Binding-site contacts:
Ligand atom O contacts residue GLY312 of chain 1.C at 4.2 Å.
Ligand atom O contacts residue LEU311 of chain 1.C at 4.2 Å.
Ligand atom C contacts residue GLY312 of chain 1.C at 3.8 Å.
Ligand atom C contacts residue LYS308 of chain 1.C at 3.4 Å.
Ligand atom CB contacts residue LYS308 of chain 1.C at 4.0 Å.
Ligand atom C6 contacts residue LYS308 of chain 1.C at 4.0 Å.
Ligand atom OXT contacts residue LYS308 of chain 1.C at 3.5 Å (salt-bridge).
Ligand atom CA contacts residue LYS308 of chain 1.C at 4.0 Å.
Ligand atom CD contacts residue LYS308 of chain 1.C at 4.4 Å.
Ligand atom O contacts residue LYS308 of chain 1.C at 3.2 Å (salt-bridge).
Ligand atom OXT contacts residue GLY312 of chain 1.C at 2.6 Å.

A small-molecule ligand and the protein it binds are described below.
Small molecule (SMILES): CCCCCC(=O)O

Sequence of chain 1.C:
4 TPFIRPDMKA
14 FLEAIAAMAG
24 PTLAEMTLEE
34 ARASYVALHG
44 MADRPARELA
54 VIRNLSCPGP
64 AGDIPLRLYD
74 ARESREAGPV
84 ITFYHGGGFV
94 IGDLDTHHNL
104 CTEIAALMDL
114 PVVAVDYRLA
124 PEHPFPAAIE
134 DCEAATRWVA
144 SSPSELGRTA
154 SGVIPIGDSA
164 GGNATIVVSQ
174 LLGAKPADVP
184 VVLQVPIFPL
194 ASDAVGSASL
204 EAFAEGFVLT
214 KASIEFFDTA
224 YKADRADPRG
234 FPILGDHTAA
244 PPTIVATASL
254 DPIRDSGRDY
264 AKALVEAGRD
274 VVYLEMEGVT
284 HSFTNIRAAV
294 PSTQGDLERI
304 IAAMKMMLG